A protein and the small-molecule ligand that binds it are described below.
Small molecule (SMILES): C[C@@H](O)CN1CCN(CC(=O)O)CCN(CC(=O)O)CCN(CC(=O)O)CC1

Sequence of chain 1.A:
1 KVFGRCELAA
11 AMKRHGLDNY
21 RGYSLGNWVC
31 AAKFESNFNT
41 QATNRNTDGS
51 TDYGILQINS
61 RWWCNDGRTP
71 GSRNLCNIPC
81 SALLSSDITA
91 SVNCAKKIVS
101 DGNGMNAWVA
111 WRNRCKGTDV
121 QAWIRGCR

Binding-site contacts:
Ligand atom N1 contacts residue GD1 of chain 1.D at 3.3 Å.
Ligand atom O1 contacts residue DO31 of chain 1.C at 2.9 Å (h-bond).
Ligand atom C16 contacts residue GD1 of chain 1.D at 3.4 Å.
Ligand atom N4 contacts residue GD1 of chain 1.D at 2.7 Å.
Ligand atom C3 contacts residue GD1 of chain 1.D at 3.4 Å.
Ligand atom C14 contacts residue GD1 of chain 1.D at 3.6 Å.
Ligand atom C8 contacts residue TRP62 of chain 1.A at 3.6 Å (hydrophobic).
Ligand atom C13 contacts residue GD1 of chain 1.D at 3.3 Å.
Ligand atom C11 contacts residue GD1 of chain 1.D at 3.4 Å.
Ligand atom O7 contacts residue GD1 of chain 1.D at 2.3 Å.
Ligand atom N2 contacts residue GD1 of chain 1.D at 3.5 Å.
Ligand atom O4 contacts residue DO31 of chain 1.C at 2.7 Å (h-bond).
Ligand atom O1 contacts residue GD1 of chain 1.D at 2.4 Å.
Ligand atom C6 contacts residue LEU75 of chain 1.A at 3.7 Å (hydrophobic).
Ligand atom C8 contacts residue GD1 of chain 1.D at 3.5 Å.
Ligand atom C6 contacts residue GD1 of chain 1.D at 3.6 Å.
Ligand atom C9 contacts residue DO31 of chain 1.C at 3.7 Å.
Ligand atom O5 contacts residue GD1 of chain 1.D at 2.3 Å.
Ligand atom C2 contacts residue TRP62 of chain 1.A at 3.9 Å (hydrophobic).
Ligand atom C4 contacts residue GD1 of chain 1.D at 3.0 Å.
Ligand atom C1 contacts residue GD1 of chain 1.D at 3.1 Å.
Ligand atom O2 contacts residue ASN103 of chain 1.A at 3.6 Å (h-bond).
Ligand atom O3 contacts residue DO31 of chain 1.C at 3.1 Å (h-bond).
Ligand atom C2 contacts residue GD1 of chain 1.D at 3.6 Å.
Ligand atom O3 contacts residue GD1 of chain 1.D at 2.4 Å.
Ligand atom C15 contacts residue ASP101 of chain 1.A at 3.7 Å.
Ligand atom C7 contacts residue GD1 of chain 1.D at 3.5 Å.
Ligand atom N3 contacts residue GD1 of chain 1.D at 3.5 Å.
Ligand atom C5 contacts residue GD1 of chain 1.D at 3.7 Å.
Ligand atom O2 contacts residue DO31 of chain 1.C at 3.7 Å.
Ligand atom C6 contacts residue TRP62 of chain 1.A at 3.7 Å (hydrophobic).
Ligand atom C10 contacts residue ASP101 of chain 1.A at 3.7 Å.
Ligand atom C15 contacts residue GD1 of chain 1.D at 3.4 Å.
Ligand atom C17 contacts residue ASP101 of chain 1.A at 3.7 Å.
Ligand atom C16 contacts residue LEU75 of chain 1.A at 3.5 Å (hydrophobic).
Ligand atom C9 contacts residue GD1 of chain 1.D at 3.1 Å.
Ligand atom C7 contacts residue TRP63 of chain 1.A at 3.8 Å (hydrophobic).
Ligand atom C10 contacts residue GD1 of chain 1.D at 3.4 Å.
Ligand atom C11 contacts residue DO31 of chain 1.C at 3.6 Å.
Ligand atom C12 contacts residue GD1 of chain 1.D at 3.8 Å.